Sequence of chain 1.A:
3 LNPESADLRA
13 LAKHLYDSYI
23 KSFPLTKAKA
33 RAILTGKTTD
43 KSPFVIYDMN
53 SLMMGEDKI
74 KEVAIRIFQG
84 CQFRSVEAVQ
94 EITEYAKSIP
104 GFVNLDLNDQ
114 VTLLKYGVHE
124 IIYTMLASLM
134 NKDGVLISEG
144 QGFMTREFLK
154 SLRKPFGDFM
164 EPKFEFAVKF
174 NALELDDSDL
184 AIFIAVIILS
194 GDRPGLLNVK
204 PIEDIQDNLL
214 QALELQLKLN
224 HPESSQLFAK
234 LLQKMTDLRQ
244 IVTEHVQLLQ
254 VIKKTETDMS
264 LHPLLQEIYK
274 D

This small molecule binds to this protein.
Small molecule (SMILES): CCCCC[C@H](O)/C=C/C=C\CCCCCCCC(=O)O

Binding-site contacts:
Ligand atom CAA contacts residue SER141 of chain 1.A at 3.6 Å.
Ligand atom CAF contacts residue ILE80 of chain 1.A at 3.5 Å (hydrophobic).
Ligand atom CAI contacts residue MET163 of chain 1.A at 3.5 Å (hydrophobic).
Ligand atom CAR contacts residue LEU129 of chain 1.A at 3.5 Å (hydrophobic).
Ligand atom OAS contacts residue ARG87 of chain 1.A at 3.6 Å.
Ligand atom CAB contacts residue ARG87 of chain 1.A at 4.1 Å.
Ligand atom CAL contacts residue ILE140 of chain 1.A at 3.9 Å (hydrophobic).
Ligand atom CAJ contacts residue LEU129 of chain 1.A at 3.8 Å (hydrophobic).
Ligand atom CAK contacts residue LEU129 of chain 1.A at 4.0 Å (hydrophobic).
Ligand atom CAM contacts residue ARG87 of chain 1.A at 3.9 Å.
Ligand atom CAA contacts residue ILE140 of chain 1.A at 4.0 Å (hydrophobic).
Ligand atom CAJ contacts residue ILE140 of chain 1.A at 4.2 Å (hydrophobic).
Ligand atom CAR contacts residue MET128 of chain 1.A at 3.8 Å (hydrophobic).
Ligand atom CAG contacts residue MET147 of chain 1.A at 4.1 Å (hydrophobic).
Ligand atom CAP contacts residue LEU132 of chain 1.A at 3.9 Å (hydrophobic).
Ligand atom CAD contacts residue ILE80 of chain 1.A at 4.0 Å (hydrophobic).
Ligand atom CAN contacts residue LEU132 of chain 1.A at 3.8 Å (hydrophobic).
Ligand atom CAA contacts residue ARG87 of chain 1.A at 3.3 Å.
Ligand atom CAO contacts residue LEU129 of chain 1.A at 4.0 Å (hydrophobic).
Ligand atom CAL contacts residue LEU139 of chain 1.A at 3.5 Å (hydrophobic).
Ligand atom OAU contacts residue ILE140 of chain 1.A at 3.7 Å.
Ligand atom OAU contacts residue SER141 of chain 1.A at 3.9 Å.
Ligand atom CAJ contacts residue MET163 of chain 1.A at 4.0 Å (hydrophobic).
Ligand atom CAE contacts residue ILE140 of chain 1.A at 3.8 Å (hydrophobic).
Ligand atom CAJ contacts residue VAL138 of chain 1.A at 3.6 Å (hydrophobic).
Ligand atom CAH contacts residue CYS84 of chain 1.A at 3.4 Å (hydrophobic).
Ligand atom CAF contacts residue CYS84 of chain 1.A at 3.5 Å (hydrophobic).
Ligand atom OAT contacts residue ILE140 of chain 1.A at 3.7 Å.
Ligand atom CAR contacts residue ILE125 of chain 1.A at 3.4 Å (hydrophobic).
Ligand atom CAK contacts residue ILE140 of chain 1.A at 4.1 Å (hydrophobic).
Ligand atom OAS contacts residue SER141 of chain 1.A at 4.1 Å.
Ligand atom CAG contacts residue CYS84 of chain 1.A at 3.8 Å (hydrophobic).
Ligand atom OAU contacts residue LEU139 of chain 1.A at 4.0 Å.
Ligand atom CAL contacts residue LEU129 of chain 1.A at 4.0 Å (hydrophobic).
Ligand atom CAI contacts residue VAL138 of chain 1.A at 3.8 Å (hydrophobic).
Ligand atom OAT contacts residue SER141 of chain 1.A at 2.7 Å (h-bond).
Ligand atom OAT contacts residue ARG87 of chain 1.A at 2.7 Å (salt-bridge).
Ligand atom CAB contacts residue ILE140 of chain 1.A at 4.0 Å (hydrophobic).
Ligand atom CAG contacts residue LEU152 of chain 1.A at 4.0 Å (hydrophobic).
Ligand atom OAU contacts residue ARG87 of chain 1.A at 3.6 Å.